Sequence of chain 1.J:
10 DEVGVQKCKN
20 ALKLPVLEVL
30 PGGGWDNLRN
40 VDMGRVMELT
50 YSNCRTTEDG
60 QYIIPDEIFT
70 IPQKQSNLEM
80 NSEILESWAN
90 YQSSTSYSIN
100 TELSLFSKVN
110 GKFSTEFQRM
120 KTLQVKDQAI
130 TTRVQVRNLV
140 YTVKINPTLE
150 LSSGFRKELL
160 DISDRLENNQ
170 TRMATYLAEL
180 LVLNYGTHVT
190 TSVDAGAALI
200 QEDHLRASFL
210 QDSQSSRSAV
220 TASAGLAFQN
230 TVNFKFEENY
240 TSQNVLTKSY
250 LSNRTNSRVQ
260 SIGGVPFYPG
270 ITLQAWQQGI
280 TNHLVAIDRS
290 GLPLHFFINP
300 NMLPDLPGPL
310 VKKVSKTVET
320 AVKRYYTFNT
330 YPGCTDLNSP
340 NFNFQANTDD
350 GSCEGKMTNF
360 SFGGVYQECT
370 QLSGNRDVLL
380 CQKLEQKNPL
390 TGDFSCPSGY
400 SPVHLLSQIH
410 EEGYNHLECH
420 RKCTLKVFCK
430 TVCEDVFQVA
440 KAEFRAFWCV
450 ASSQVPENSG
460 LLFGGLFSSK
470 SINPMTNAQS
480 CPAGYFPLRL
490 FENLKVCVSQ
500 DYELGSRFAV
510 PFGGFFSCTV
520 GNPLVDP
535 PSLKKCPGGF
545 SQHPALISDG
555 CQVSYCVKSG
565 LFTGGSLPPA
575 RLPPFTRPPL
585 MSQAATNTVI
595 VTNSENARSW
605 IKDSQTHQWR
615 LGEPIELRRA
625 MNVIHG

This protein binds this small molecule.
Small molecule (SMILES): CC(=O)N[C@H]1[C@H](O[C@H]2[C@H](O)[C@@H](NC(C)=O)CO[C@@H]2CO)O[C@H](CO)[C@@H](O)[C@@H]1O

Binding-site contacts:
Ligand atom N2 contacts residue ARG205 of chain 1.J at 4.0 Å.
Ligand atom C1 contacts residue ASN252 of chain 1.J at 1.4 Å.
Ligand atom C8 contacts residue ARG205 of chain 1.J at 3.7 Å.
Ligand atom C8 contacts residue SER251 of chain 1.J at 3.4 Å.
Ligand atom C7 contacts residue SER251 of chain 1.J at 3.1 Å.
Ligand atom O6 contacts residue ASP211 of chain 1.J at 3.9 Å.
Ligand atom O5 contacts residue ASN252 of chain 1.J at 2.4 Å (h-bond).
Ligand atom C5 contacts residue ASN252 of chain 1.J at 3.7 Å.
Ligand atom O6 contacts residue SER207 of chain 1.J at 3.8 Å.
Ligand atom C5 contacts residue PHE208 of chain 1.J at 4.4 Å (hydrophobic).
Ligand atom C7 contacts residue ASN252 of chain 1.J at 4.0 Å.
Ligand atom C4 contacts residue ASN252 of chain 1.J at 4.3 Å.
Ligand atom O5 contacts residue PHE208 of chain 1.J at 3.5 Å.
Ligand atom C3 contacts residue ASN252 of chain 1.J at 3.8 Å.
Ligand atom C1 contacts residue PHE208 of chain 1.J at 4.5 Å (hydrophobic).
Ligand atom C7 contacts residue ARG205 of chain 1.J at 4.4 Å.
Ligand atom N2 contacts residue SER251 of chain 1.J at 4.1 Å.
Ligand atom C6 contacts residue PHE208 of chain 1.J at 4.0 Å (hydrophobic).
Ligand atom O7 contacts residue SER251 of chain 1.J at 2.5 Å (h-bond).
Ligand atom N2 contacts residue ASN252 of chain 1.J at 3.0 Å (h-bond).
Ligand atom O6 contacts residue PHE208 of chain 1.J at 4.0 Å.
Ligand atom C2 contacts residue ASN252 of chain 1.J at 2.5 Å.